Binding-site contacts:
Ligand atom C4 contacts residue ASN801 of chain 1.A at 4.2 Å.
Ligand atom C2 contacts residue SER803 of chain 1.A at 4.2 Å.
Ligand atom C5 contacts residue SER803 of chain 1.A at 3.7 Å.
Ligand atom N2 contacts residue ASN801 of chain 1.A at 2.9 Å (h-bond).
Ligand atom O5 contacts residue ASN801 of chain 1.A at 2.4 Å (h-bond).
Ligand atom C2 contacts residue ASN801 of chain 1.A at 2.5 Å.
Ligand atom O5 contacts residue SER803 of chain 1.A at 3.8 Å.
Ligand atom C1 contacts residue SER803 of chain 1.A at 3.3 Å.
Ligand atom C8 contacts residue ASN801 of chain 1.A at 4.1 Å.
Ligand atom O6 contacts residue GLN804 of chain 1.A at 2.5 Å (h-bond).
Ligand atom C5 contacts residue ASN801 of chain 1.A at 3.7 Å.
Ligand atom C3 contacts residue SER803 of chain 1.A at 4.2 Å.
Ligand atom C3 contacts residue ASN801 of chain 1.A at 3.8 Å.
Ligand atom O5 contacts residue GLN804 of chain 1.A at 4.3 Å.
Ligand atom C6 contacts residue GLN804 of chain 1.A at 3.8 Å.
Ligand atom C5 contacts residue GLN804 of chain 1.A at 4.5 Å.
Ligand atom O7 contacts residue ASN801 of chain 1.A at 3.8 Å.
Ligand atom O6 contacts residue GLN935 of chain 1.A at 4.0 Å.
Ligand atom C7 contacts residue ASN801 of chain 1.A at 3.5 Å.
Ligand atom C1 contacts residue ASN801 of chain 1.A at 1.4 Å.

Sequence of chain 1.A:
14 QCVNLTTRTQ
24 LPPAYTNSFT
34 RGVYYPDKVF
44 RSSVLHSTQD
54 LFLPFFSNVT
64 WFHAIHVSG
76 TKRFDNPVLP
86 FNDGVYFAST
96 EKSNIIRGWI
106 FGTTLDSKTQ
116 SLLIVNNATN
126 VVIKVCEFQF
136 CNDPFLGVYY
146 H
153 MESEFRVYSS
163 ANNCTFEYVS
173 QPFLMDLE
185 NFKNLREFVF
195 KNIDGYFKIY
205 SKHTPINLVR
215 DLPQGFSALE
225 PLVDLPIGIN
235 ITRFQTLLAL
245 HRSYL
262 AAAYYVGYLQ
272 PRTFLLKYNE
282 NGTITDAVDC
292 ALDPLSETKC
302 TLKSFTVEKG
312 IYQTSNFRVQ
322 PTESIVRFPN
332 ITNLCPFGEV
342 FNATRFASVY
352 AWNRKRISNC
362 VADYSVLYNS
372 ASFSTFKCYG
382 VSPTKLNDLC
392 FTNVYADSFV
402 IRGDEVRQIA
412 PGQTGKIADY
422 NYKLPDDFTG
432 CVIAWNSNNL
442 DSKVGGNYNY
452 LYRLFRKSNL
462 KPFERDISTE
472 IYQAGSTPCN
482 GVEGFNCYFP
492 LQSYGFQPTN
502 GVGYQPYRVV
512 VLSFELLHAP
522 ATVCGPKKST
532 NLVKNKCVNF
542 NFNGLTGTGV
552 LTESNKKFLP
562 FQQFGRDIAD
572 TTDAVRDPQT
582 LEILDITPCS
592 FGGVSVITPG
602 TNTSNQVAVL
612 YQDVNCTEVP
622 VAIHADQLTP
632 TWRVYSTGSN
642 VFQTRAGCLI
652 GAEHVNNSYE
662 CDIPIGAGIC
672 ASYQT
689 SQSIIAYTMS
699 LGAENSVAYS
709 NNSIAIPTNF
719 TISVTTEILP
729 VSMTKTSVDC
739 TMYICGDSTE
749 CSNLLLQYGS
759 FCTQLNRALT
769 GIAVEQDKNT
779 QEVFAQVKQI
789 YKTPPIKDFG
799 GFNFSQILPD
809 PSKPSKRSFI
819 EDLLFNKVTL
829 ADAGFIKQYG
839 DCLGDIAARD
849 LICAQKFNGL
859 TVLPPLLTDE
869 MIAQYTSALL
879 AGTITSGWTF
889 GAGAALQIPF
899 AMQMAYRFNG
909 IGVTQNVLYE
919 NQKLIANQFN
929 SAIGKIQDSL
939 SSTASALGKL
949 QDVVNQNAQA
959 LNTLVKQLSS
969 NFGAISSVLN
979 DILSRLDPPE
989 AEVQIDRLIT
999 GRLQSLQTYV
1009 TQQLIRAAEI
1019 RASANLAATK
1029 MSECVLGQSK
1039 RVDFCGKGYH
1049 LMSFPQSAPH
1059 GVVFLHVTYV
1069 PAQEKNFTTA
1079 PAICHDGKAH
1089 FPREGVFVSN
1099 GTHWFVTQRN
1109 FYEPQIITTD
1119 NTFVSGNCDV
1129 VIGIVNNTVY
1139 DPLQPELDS

This protein binds this small molecule.
Small molecule (SMILES): CC(=O)N[C@H]1[C@H](O[C@H]2[C@H](O)[C@@H](NC(C)=O)CO[C@@H]2CO)O[C@H](CO)[C@@H](O)[C@@H]1O